This small molecule binds to this protein.
Small molecule (SMILES): CC(=O)N[C@@H]1[C@@H](O)[C@H](O)[C@@H](CO)O[C@H]1O

Binding-site contacts:
Ligand atom O5 contacts residue ASN278 of chain 1.C at 2.4 Å (h-bond).
Ligand atom C7 contacts residue ASN276 of chain 1.C at 3.7 Å.
Ligand atom C5 contacts residue ASN278 of chain 1.C at 3.7 Å.
Ligand atom C1 contacts residue ASN278 of chain 1.C at 1.4 Å.
Ligand atom C3 contacts residue ASN278 of chain 1.C at 3.8 Å.
Ligand atom C4 contacts residue ASN278 of chain 1.C at 4.2 Å.
Ligand atom C8 contacts residue ASN276 of chain 1.C at 3.5 Å.
Ligand atom C2 contacts residue ASN278 of chain 1.C at 2.5 Å.
Ligand atom C7 contacts residue ASN278 of chain 1.C at 4.0 Å.
Ligand atom C8 contacts residue GLU277 of chain 1.C at 3.5 Å.
Ligand atom O7 contacts residue ASN276 of chain 1.C at 4.3 Å.
Ligand atom N2 contacts residue ASN278 of chain 1.C at 2.9 Å (h-bond).
Ligand atom N2 contacts residue ASN276 of chain 1.C at 4.0 Å.
Ligand atom N2 contacts residue GLU277 of chain 1.C at 4.2 Å.

Sequence of chain 1.C:
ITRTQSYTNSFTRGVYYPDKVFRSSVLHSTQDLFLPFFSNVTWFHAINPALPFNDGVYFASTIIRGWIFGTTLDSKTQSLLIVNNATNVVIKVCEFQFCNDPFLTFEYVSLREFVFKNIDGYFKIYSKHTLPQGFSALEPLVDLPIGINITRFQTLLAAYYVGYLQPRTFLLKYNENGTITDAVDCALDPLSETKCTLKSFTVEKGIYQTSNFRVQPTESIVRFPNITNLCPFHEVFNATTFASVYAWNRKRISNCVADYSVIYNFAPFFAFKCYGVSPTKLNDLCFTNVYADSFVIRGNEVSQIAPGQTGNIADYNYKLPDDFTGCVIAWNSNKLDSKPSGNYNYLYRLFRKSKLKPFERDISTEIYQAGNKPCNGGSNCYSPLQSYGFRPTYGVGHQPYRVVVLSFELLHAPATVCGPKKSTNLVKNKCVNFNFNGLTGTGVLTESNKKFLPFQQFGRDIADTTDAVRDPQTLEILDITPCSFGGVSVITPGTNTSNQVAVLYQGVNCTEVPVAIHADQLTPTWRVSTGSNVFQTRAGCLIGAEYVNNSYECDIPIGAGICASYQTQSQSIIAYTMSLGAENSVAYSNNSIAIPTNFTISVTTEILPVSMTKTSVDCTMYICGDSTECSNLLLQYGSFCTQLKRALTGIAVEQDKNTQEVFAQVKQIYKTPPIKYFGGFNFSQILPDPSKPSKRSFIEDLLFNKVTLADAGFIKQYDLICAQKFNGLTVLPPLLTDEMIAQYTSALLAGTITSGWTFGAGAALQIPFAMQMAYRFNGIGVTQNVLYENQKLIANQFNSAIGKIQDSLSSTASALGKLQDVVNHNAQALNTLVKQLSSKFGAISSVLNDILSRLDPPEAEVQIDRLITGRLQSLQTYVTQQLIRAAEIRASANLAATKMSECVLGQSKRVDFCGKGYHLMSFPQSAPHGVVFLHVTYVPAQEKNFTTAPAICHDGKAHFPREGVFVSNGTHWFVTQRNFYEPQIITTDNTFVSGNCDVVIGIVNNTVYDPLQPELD